Binding-site contacts:
Ligand atom N2 contacts residue GLY10 of chain 1.B at 4.2 Å.
Ligand atom N2 contacts residue ASN14 of chain 1.B at 2.9 Å (h-bond).
Ligand atom C4 contacts residue ASN14 of chain 1.B at 4.2 Å.
Ligand atom C6 contacts residue VAL38 of chain 1.B at 4.4 Å (hydrophobic).
Ligand atom C6 contacts residue TYR50 of chain 1.C at 3.5 Å (hydrophobic).
Ligand atom C3 contacts residue ASN14 of chain 1.B at 3.8 Å.
Ligand atom C5 contacts residue ASN14 of chain 1.B at 3.7 Å.
Ligand atom C8 contacts residue GLY10 of chain 1.B at 3.6 Å.
Ligand atom C8 contacts residue PHE13 of chain 1.B at 4.0 Å (hydrophobic).
Ligand atom C7 contacts residue GLY10 of chain 1.B at 4.3 Å.
Ligand atom C2 contacts residue ASN14 of chain 1.B at 2.5 Å.
Ligand atom C7 contacts residue ASN14 of chain 1.B at 3.5 Å.
Ligand atom O5 contacts residue ASN14 of chain 1.B at 2.4 Å (h-bond).
Ligand atom C1 contacts residue ASN14 of chain 1.B at 1.4 Å.
Ligand atom O6 contacts residue TYR50 of chain 1.C at 3.2 Å (h-bond).
Ligand atom O7 contacts residue ASN14 of chain 1.B at 3.7 Å.
Ligand atom C1 contacts residue TYR100 of chain 1.D at 4.1 Å (hydrophobic).
Ligand atom C2 contacts residue TYR100 of chain 1.D at 3.8 Å (hydrophobic).
Ligand atom O7 contacts residue PHE13 of chain 1.B at 4.3 Å.
Ligand atom C7 contacts residue PHE13 of chain 1.B at 4.4 Å (hydrophobic).
Ligand atom C8 contacts residue PHE9 of chain 1.B at 3.3 Å (hydrophobic).
Ligand atom N2 contacts residue TYR100 of chain 1.D at 4.0 Å.

Sequence of chain 1.C:
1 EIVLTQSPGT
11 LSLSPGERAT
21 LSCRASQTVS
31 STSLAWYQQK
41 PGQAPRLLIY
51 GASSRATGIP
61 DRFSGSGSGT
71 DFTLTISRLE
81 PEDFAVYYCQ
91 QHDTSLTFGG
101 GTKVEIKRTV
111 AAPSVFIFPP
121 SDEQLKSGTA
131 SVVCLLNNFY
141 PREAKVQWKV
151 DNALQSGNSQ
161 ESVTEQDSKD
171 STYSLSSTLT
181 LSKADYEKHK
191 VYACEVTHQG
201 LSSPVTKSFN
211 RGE

The protein below binds the small molecule below.
Small molecule (SMILES): CC(=O)N[C@H]1[C@H](O[C@H]2[C@H](O)[C@@H](NC(C)=O)CO[C@@H]2CO)O[C@H](CO)[C@@H](O[C@@H]2O[C@H](CO)[C@@H](O)[C@H](O)[C@@H]2O)[C@@H]1O

Sequence of chain 1.D:
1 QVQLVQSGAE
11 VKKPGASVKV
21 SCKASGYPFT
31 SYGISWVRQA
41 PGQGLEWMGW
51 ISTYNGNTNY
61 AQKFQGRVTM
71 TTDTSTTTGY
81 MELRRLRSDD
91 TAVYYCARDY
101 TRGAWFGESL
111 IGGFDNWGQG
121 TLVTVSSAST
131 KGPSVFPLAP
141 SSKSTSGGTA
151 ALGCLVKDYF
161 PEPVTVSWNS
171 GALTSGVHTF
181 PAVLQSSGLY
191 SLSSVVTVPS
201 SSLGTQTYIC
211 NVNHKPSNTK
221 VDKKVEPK

Sequence of chain 1.B:
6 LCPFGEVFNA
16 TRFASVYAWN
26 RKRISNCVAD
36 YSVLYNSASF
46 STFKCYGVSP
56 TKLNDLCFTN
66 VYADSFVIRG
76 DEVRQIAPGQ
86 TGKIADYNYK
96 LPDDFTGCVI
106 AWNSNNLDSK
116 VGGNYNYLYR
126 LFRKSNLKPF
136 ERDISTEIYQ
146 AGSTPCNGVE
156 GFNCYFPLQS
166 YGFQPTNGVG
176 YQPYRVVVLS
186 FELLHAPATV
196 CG